A small-molecule ligand and the protein it binds are described below.
Small molecule (SMILES): CCCCCCc1ccccc1CCCCC(=O)N[C@H](CO)COP(=O)(O)O

Sequence of chain 1.A:
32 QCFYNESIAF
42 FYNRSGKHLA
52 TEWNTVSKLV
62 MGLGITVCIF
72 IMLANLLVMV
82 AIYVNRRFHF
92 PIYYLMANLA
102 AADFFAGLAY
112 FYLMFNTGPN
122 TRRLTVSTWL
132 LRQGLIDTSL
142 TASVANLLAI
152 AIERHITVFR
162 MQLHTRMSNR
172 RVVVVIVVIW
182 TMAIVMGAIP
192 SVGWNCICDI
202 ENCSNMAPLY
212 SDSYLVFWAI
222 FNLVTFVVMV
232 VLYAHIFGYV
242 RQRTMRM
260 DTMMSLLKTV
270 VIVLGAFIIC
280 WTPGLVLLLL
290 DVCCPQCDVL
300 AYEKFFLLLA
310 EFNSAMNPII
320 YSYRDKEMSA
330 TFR

Binding-site contacts:
Ligand atom C19 contacts residue GLU302 of chain 1.A at 3.1 Å.
Ligand atom O1 contacts residue LEU114 of chain 1.A at 3.6 Å.
Ligand atom C4 contacts residue LEU287 of chain 1.A at 3.9 Å (hydrophobic).
Ligand atom O6 contacts residue THR118 of chain 1.A at 3.9 Å.
Ligand atom C9 contacts residue LEU306 of chain 1.A at 3.7 Å (hydrophobic).
Ligand atom O6 contacts residue ARG133 of chain 1.A at 2.6 Å (salt-bridge).
Ligand atom C1 contacts residue GLN134 of chain 1.A at 4.0 Å.
Ligand atom C10 contacts residue LEU306 of chain 1.A at 3.5 Å (hydrophobic).
Ligand atom N1 contacts residue GLU302 of chain 1.A at 2.8 Å (salt-bridge).
Ligand atom C4 contacts residue TRP219 of chain 1.A at 3.4 Å (hydrophobic).
Ligand atom C2 contacts residue LEU216 of chain 1.A at 3.5 Å (hydrophobic).
Ligand atom C7 contacts residue LEU306 of chain 1.A at 3.6 Å (hydrophobic).
Ligand atom C15 contacts residue GLU302 of chain 1.A at 3.2 Å.
Ligand atom O5 contacts residue THR118 of chain 1.A at 3.3 Å.
Ligand atom O2 contacts residue LYS303 of chain 1.A at 3.3 Å.
Ligand atom C17 contacts residue GLU302 of chain 1.A at 3.9 Å.
Ligand atom C16 contacts residue GLN134 of chain 1.A at 3.4 Å.
Ligand atom C4 contacts residue ASP138 of chain 1.A at 4.0 Å.
Ligand atom C1 contacts residue TYR211 of chain 1.A at 3.3 Å (hydrophobic).
Ligand atom C8 contacts residue LEU306 of chain 1.A at 3.6 Å (hydrophobic).
Ligand atom O6 contacts residue THR122 of chain 1.A at 4.0 Å.
Ligand atom O4 contacts residue LYS48 of chain 1.A at 2.7 Å (salt-bridge).
Ligand atom C10 contacts residue PHE305 of chain 1.A at 3.9 Å (hydrophobic).
Ligand atom C11 contacts residue LEU306 of chain 1.A at 3.8 Å (hydrophobic).
Ligand atom C19 contacts residue LYS303 of chain 1.A at 3.9 Å.
Ligand atom C5 contacts residue LEU287 of chain 1.A at 3.3 Å (hydrophobic).
Ligand atom C18 contacts residue GLU302 of chain 1.A at 3.6 Å.
Ligand atom C20 contacts residue LYS48 of chain 1.A at 3.1 Å.
Ligand atom C2 contacts residue TYR211 of chain 1.A at 4.0 Å (hydrophobic).
Ligand atom C12 contacts residue LEU306 of chain 1.A at 3.7 Å (hydrophobic).
Ligand atom C4 contacts residue LEU216 of chain 1.A at 4.0 Å (hydrophobic).
Ligand atom C8 contacts residue GLY283 of chain 1.A at 4.0 Å.
Ligand atom O3 contacts residue LYS48 of chain 1.A at 3.8 Å.
Ligand atom C5 contacts residue TRP219 of chain 1.A at 3.8 Å (hydrophobic).
Ligand atom C14 contacts residue GLU302 of chain 1.A at 3.1 Å.
Ligand atom C9 contacts residue GLY283 of chain 1.A at 3.7 Å.
Ligand atom O4 contacts residue TYR43 of chain 1.A at 3.1 Å (h-bond).
Ligand atom P1 contacts residue ARG133 of chain 1.A at 3.8 Å.
Ligand atom C3 contacts residue ASP138 of chain 1.A at 3.0 Å.
Ligand atom P1 contacts residue LYS48 of chain 1.A at 3.9 Å.